This small molecule binds to this protein.
Small molecule (SMILES): C[C@]12CCC(=O)C=C1CC[C@@H]1[C@@H]2[C@@H](O)C[C@@]2(C)[C@H]1CC[C@]2(O)C(=O)CO

Binding-site contacts:
Ligand atom C21 contacts residue ASN42 of chain 1.E at 3.9 Å.
Ligand atom C13 contacts residue ASN42 of chain 1.E at 3.9 Å.
Ligand atom O1 contacts residue ARG89 of chain 1.E at 3.0 Å (salt-bridge).
Ligand atom O4 contacts residue TYR213 of chain 1.E at 2.9 Å (h-bond).
Ligand atom C7 contacts residue MET79 of chain 1.E at 3.8 Å (hydrophobic).
Ligand atom C2 contacts residue GLN48 of chain 1.E at 3.2 Å.
Ligand atom C5 contacts residue MET82 of chain 1.E at 3.8 Å (hydrophobic).
Ligand atom C3 contacts residue GLN48 of chain 1.E at 3.2 Å.
Ligand atom C18 contacts residue ASN42 of chain 1.E at 3.6 Å.
Ligand atom O4 contacts residue THR217 of chain 1.E at 3.3 Å (h-bond).
Ligand atom C6 contacts residue MET82 of chain 1.E at 3.8 Å (hydrophobic).
Ligand atom O4 contacts residue CYS214 of chain 1.E at 3.3 Å.
Ligand atom C19 contacts residue GLY45 of chain 1.E at 3.9 Å.
Ligand atom C1 contacts residue LEU41 of chain 1.E at 3.4 Å (hydrophobic).
Ligand atom O1 contacts residue GLN48 of chain 1.E at 3.1 Å (h-bond).
Ligand atom O5 contacts residue ASN42 of chain 1.E at 3.8 Å.
Ligand atom C16 contacts residue GLN120 of chain 1.E at 3.2 Å.
Ligand atom C12 contacts residue ASN42 of chain 1.E at 3.1 Å.
Ligand atom C20 contacts residue GLN120 of chain 1.E at 3.2 Å.
Ligand atom O4 contacts residue GLN120 of chain 1.E at 3.3 Å (h-bond).
Ligand atom C11 contacts residue ASN42 of chain 1.E at 3.5 Å.
Ligand atom O2 contacts residue ASN42 of chain 1.E at 2.9 Å (h-bond).
Ligand atom C16 contacts residue LEU210 of chain 1.E at 3.9 Å (hydrophobic).
Ligand atom O1 contacts residue PHE101 of chain 1.E at 3.3 Å.
Ligand atom C1 contacts residue GLY45 of chain 1.E at 3.9 Å.
Ligand atom O5 contacts residue THR217 of chain 1.E at 2.4 Å (h-bond).
Ligand atom O5 contacts residue ILE225 of chain 1.E at 3.7 Å.
Ligand atom C21 contacts residue THR217 of chain 1.E at 3.6 Å.
Ligand atom C3 contacts residue PHE101 of chain 1.E at 3.5 Å (hydrophobic).
Ligand atom C11 contacts residue LEU41 of chain 1.E at 3.9 Å (hydrophobic).
Ligand atom C4 contacts residue PHE101 of chain 1.E at 3.8 Å (hydrophobic).
Ligand atom C2 contacts residue PHE101 of chain 1.E at 3.9 Å (hydrophobic).
Ligand atom C17 contacts residue GLN120 of chain 1.E at 3.2 Å.
Ligand atom C20 contacts residue THR217 of chain 1.E at 3.9 Å.
Ligand atom O3 contacts residue GLN120 of chain 1.E at 2.7 Å (h-bond).
Ligand atom C4 contacts residue MET82 of chain 1.E at 3.9 Å (hydrophobic).
Ligand atom O5 contacts residue PHE227 of chain 1.E at 3.7 Å.
Ligand atom C19 contacts residue MET82 of chain 1.E at 3.8 Å (hydrophobic).
Ligand atom O2 contacts residue LEU41 of chain 1.E at 3.9 Å.
Ligand atom C21 contacts residue GLN120 of chain 1.E at 3.9 Å.

Sequence of chain 1.E:
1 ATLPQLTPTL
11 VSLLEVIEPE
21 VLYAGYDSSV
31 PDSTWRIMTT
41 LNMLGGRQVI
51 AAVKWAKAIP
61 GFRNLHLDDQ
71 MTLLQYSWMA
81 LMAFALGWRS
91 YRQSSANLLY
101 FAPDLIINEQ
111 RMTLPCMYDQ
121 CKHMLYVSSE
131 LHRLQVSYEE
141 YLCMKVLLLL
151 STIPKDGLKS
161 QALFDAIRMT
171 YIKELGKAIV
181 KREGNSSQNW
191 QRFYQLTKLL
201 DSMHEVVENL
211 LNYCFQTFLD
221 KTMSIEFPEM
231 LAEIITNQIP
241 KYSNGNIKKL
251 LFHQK